Binding-site contacts:
Ligand atom C7 contacts residue PRO60 of chain 1.A at 3.3 Å (hydrophobic).
Ligand atom C8 contacts residue ASN55 of chain 1.A at 3.4 Å.
Ligand atom O7 contacts residue ASN62 of chain 1.A at 3.5 Å (h-bond).
Ligand atom C5 contacts residue ASN62 of chain 1.A at 3.7 Å.
Ligand atom C7 contacts residue ASN62 of chain 1.A at 3.4 Å.
Ligand atom N2 contacts residue VAL61 of chain 1.A at 4.3 Å.
Ligand atom C8 contacts residue VAL61 of chain 1.A at 3.8 Å (hydrophobic).
Ligand atom C4 contacts residue ASN62 of chain 1.A at 4.3 Å.
Ligand atom C3 contacts residue ASN62 of chain 1.A at 3.9 Å.
Ligand atom O3 contacts residue PRO59 of chain 1.A at 3.5 Å.
Ligand atom O7 contacts residue PRO60 of chain 1.A at 4.5 Å.
Ligand atom O5 contacts residue ASN62 of chain 1.A at 2.4 Å (h-bond).
Ligand atom N2 contacts residue PRO60 of chain 1.A at 2.4 Å (h-bond).
Ligand atom C1 contacts residue ASN62 of chain 1.A at 1.5 Å.
Ligand atom C1 contacts residue PRO60 of chain 1.A at 3.4 Å (hydrophobic).
Ligand atom C2 contacts residue ASN62 of chain 1.A at 2.6 Å.
Ligand atom N2 contacts residue ASN62 of chain 1.A at 3.0 Å (h-bond).
Ligand atom C3 contacts residue PRO60 of chain 1.A at 4.0 Å (hydrophobic).
Ligand atom C8 contacts residue ASN62 of chain 1.A at 4.3 Å.
Ligand atom C3 contacts residue PRO59 of chain 1.A at 4.2 Å (hydrophobic).
Ligand atom C8 contacts residue PRO60 of chain 1.A at 3.3 Å (hydrophobic).
Ligand atom N2 contacts residue PRO59 of chain 1.A at 4.0 Å.
Ligand atom C2 contacts residue PRO60 of chain 1.A at 3.4 Å (hydrophobic).
Ligand atom C8 contacts residue PRO59 of chain 1.A at 4.0 Å (hydrophobic).
Ligand atom C7 contacts residue PRO59 of chain 1.A at 4.0 Å (hydrophobic).

The small molecule below binds the protein below.
Small molecule (SMILES): CC(=O)N[C@H]1[C@H](O[C@H]2[C@H](O)[C@@H](NC(C)=O)CO[C@@H]2CO)O[C@H](CO)[C@@H](O)[C@@H]1O

Sequence of chain 1.A:
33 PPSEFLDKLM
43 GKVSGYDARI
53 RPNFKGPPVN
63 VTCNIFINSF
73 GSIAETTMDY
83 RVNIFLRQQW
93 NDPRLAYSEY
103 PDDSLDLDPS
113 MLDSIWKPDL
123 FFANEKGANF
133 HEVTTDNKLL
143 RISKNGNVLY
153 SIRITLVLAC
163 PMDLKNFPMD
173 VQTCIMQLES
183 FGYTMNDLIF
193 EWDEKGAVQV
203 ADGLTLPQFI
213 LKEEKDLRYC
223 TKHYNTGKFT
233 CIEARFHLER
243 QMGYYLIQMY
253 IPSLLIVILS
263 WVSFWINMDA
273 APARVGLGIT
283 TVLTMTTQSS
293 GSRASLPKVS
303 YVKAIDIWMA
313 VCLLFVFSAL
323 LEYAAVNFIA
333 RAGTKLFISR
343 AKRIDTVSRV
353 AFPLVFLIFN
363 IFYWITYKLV